Sequence of chain 1.A:
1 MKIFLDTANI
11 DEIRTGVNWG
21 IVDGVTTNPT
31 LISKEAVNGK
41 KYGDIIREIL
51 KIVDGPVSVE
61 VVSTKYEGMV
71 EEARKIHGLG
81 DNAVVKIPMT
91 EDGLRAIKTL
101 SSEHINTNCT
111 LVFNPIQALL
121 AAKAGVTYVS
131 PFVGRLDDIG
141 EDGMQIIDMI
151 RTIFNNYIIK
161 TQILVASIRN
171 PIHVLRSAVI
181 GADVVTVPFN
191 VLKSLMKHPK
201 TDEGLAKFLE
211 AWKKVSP

This small molecule binds to this protein.
Small molecule (SMILES): O=C(CO)[C@@H](O)[C@H](O)[C@H](O)COP(=O)(O)O

Sequence of chain 1.E:
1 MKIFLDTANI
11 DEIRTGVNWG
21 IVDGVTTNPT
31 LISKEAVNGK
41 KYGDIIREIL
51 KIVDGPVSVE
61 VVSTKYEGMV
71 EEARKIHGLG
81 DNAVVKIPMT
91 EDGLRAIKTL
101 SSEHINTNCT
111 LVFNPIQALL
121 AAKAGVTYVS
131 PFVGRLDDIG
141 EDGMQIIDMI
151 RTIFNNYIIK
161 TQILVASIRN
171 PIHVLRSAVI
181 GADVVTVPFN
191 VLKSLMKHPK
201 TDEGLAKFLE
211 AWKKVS

Binding-site contacts:
Ligand atom O3 contacts residue THR26 of chain 1.E at 3.8 Å.
Ligand atom C1 contacts residue SER130 of chain 1.E at 3.5 Å.
Ligand atom O1P contacts residue ARG169 of chain 1.E at 3.5 Å (salt-bridge).
Ligand atom O1 contacts residue LYS86 of chain 1.E at 3.2 Å (salt-bridge).
Ligand atom O3P contacts residue ARG135 of chain 1.E at 2.8 Å (salt-bridge).
Ligand atom C4 contacts residue PHE132 of chain 1.E at 3.5 Å (hydrophobic).
Ligand atom O2P contacts residue SER167 of chain 1.E at 3.9 Å.
Ligand atom C1 contacts residue LYS86 of chain 1.E at 2.5 Å.
Ligand atom C5 contacts residue ASN28 of chain 1.E at 4.0 Å.
Ligand atom C2 contacts residue LYS86 of chain 1.E at 1.4 Å.
Ligand atom P contacts residue SER167 of chain 1.E at 3.6 Å.
Ligand atom C4 contacts residue LYS86 of chain 1.E at 3.7 Å.
Ligand atom O2P contacts residue ARG169 of chain 1.E at 3.6 Å.
Ligand atom C3 contacts residue LYS86 of chain 1.E at 2.6 Å.
Ligand atom O6 contacts residue ASP6 of chain 1.E at 3.9 Å.
Ligand atom O4 contacts residue PHE132 of chain 1.E at 3.4 Å.
Ligand atom C3 contacts residue ASP6 of chain 1.E at 3.6 Å.
Ligand atom C6 contacts residue SER167 of chain 1.E at 3.8 Å.
Ligand atom C5 contacts residue SER167 of chain 1.E at 3.9 Å.
Ligand atom O1P contacts residue ARG135 of chain 1.E at 2.8 Å (salt-bridge).
Ligand atom O3 contacts residue THR27 of chain 1.E at 3.4 Å (h-bond).
Ligand atom O3 contacts residue LYS86 of chain 1.E at 2.7 Å (salt-bridge).
Ligand atom O1P contacts residue SER167 of chain 1.E at 2.6 Å (h-bond).
Ligand atom O5 contacts residue SER167 of chain 1.E at 2.9 Å (h-bond).
Ligand atom O1 contacts residue SER130 of chain 1.E at 3.0 Å (h-bond).
Ligand atom P contacts residue ARG135 of chain 1.E at 3.8 Å.
Ligand atom C6 contacts residue PHE132 of chain 1.E at 3.6 Å (hydrophobic).
Ligand atom C1 contacts residue THR110 of chain 1.E at 3.4 Å.
Ligand atom C5 contacts residue ASP6 of chain 1.E at 3.2 Å.
Ligand atom C4 contacts residue ASN28 of chain 1.E at 3.9 Å.
Ligand atom O5 contacts residue ALA166 of chain 1.E at 3.5 Å.
Ligand atom O4 contacts residue ASN28 of chain 1.E at 3.0 Å (h-bond).
Ligand atom O6 contacts residue SER167 of chain 1.E at 3.5 Å.
Ligand atom O3 contacts residue ASN28 of chain 1.E at 3.4 Å (h-bond).
Ligand atom O4 contacts residue LYS86 of chain 1.E at 3.8 Å.
Ligand atom O5 contacts residue ASP6 of chain 1.E at 2.6 Å (salt-bridge).
Ligand atom O1 contacts residue ALA166 of chain 1.E at 3.6 Å.
Ligand atom O3 contacts residue LEU31 of chain 1.E at 4.0 Å.
Ligand atom O3 contacts residue ASP6 of chain 1.E at 2.9 Å (salt-bridge).
Ligand atom O1 contacts residue ASN108 of chain 1.E at 3.9 Å.